Binding-site contacts:
Ligand atom C8 contacts residue GLU281 of chain 1.B at 4.2 Å.
Ligand atom C8 contacts residue LYS558 of chain 1.A at 2.8 Å.
Ligand atom O7 contacts residue LYS558 of chain 1.A at 4.1 Å.
Ligand atom N2 contacts residue ASN282 of chain 1.B at 2.8 Å (h-bond).
Ligand atom N2 contacts residue LYS558 of chain 1.A at 3.4 Å (salt-bridge).
Ligand atom C8 contacts residue ASN282 of chain 1.B at 2.4 Å.
Ligand atom O7 contacts residue ASN282 of chain 1.B at 3.0 Å (h-bond).
Ligand atom C7 contacts residue LYS558 of chain 1.A at 3.3 Å.
Ligand atom C5 contacts residue ASN282 of chain 1.B at 3.6 Å.
Ligand atom C3 contacts residue ASN282 of chain 1.B at 3.7 Å.
Ligand atom O3 contacts residue LYS558 of chain 1.A at 4.1 Å.
Ligand atom C8 contacts residue GLY283 of chain 1.B at 4.5 Å.
Ligand atom C7 contacts residue ASN282 of chain 1.B at 2.9 Å.
Ligand atom C3 contacts residue LEU560 of chain 1.A at 4.3 Å (hydrophobic).
Ligand atom C8 contacts residue PHE43 of chain 1.B at 3.9 Å (hydrophobic).
Ligand atom C4 contacts residue ASN282 of chain 1.B at 4.2 Å.
Ligand atom C1 contacts residue ASN282 of chain 1.B at 1.4 Å.
Ligand atom C2 contacts residue ASN282 of chain 1.B at 2.4 Å.
Ligand atom O5 contacts residue ASN282 of chain 1.B at 2.4 Å (h-bond).

Sequence of chain 1.A:
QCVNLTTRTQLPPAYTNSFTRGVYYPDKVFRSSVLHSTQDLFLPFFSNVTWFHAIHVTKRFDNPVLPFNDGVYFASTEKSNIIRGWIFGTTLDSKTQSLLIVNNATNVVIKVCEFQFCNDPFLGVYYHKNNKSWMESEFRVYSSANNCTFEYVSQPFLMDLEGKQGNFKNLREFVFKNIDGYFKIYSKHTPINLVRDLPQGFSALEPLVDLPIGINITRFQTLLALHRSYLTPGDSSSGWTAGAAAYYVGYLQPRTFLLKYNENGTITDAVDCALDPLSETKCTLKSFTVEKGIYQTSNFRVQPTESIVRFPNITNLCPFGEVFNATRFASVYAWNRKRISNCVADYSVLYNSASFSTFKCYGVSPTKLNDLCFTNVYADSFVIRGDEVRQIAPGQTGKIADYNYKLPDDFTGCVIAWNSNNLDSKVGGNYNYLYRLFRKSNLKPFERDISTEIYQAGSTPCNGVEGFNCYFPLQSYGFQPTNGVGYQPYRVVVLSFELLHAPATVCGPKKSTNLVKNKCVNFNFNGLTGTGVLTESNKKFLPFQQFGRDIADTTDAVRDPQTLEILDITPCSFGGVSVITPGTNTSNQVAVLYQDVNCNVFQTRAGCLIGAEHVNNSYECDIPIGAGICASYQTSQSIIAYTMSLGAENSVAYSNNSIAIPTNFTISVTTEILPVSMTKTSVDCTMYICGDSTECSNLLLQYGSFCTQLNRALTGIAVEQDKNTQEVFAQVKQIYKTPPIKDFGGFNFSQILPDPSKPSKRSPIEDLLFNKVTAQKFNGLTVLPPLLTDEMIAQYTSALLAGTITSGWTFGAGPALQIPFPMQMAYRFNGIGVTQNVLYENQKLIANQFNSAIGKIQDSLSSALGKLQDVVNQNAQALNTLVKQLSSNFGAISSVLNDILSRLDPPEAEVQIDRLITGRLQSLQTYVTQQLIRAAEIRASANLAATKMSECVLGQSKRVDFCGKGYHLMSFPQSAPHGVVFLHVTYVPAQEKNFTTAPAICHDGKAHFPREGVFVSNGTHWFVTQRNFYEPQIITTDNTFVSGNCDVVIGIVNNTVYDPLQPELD

Sequence of chain 1.B:
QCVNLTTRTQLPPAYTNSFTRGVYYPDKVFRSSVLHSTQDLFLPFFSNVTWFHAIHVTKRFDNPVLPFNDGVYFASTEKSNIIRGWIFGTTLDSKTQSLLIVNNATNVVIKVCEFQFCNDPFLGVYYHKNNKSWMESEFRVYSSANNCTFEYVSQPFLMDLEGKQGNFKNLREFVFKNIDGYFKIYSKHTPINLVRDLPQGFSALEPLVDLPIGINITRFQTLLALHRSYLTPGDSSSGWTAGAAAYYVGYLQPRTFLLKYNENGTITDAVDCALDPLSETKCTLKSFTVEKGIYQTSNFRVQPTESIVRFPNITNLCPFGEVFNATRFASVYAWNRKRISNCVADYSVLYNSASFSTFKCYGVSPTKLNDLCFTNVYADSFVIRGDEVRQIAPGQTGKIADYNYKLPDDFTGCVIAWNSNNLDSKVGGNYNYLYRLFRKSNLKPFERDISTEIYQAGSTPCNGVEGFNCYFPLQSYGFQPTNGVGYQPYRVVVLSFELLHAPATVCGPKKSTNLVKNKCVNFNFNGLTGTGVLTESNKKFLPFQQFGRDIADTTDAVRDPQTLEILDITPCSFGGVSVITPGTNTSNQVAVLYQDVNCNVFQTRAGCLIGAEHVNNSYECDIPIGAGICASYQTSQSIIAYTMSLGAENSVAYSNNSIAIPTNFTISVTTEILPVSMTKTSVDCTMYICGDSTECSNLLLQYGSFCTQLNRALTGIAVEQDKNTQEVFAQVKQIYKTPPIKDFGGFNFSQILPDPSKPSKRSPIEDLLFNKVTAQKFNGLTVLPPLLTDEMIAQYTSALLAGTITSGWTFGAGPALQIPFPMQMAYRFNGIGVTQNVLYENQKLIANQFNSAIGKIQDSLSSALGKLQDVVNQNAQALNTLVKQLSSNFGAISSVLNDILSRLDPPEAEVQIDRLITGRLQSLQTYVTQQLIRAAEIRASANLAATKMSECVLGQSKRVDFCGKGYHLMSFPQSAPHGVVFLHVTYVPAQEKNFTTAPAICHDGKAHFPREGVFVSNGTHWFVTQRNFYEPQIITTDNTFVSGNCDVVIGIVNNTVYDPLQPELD

This small molecule binds to this protein.
Small molecule (SMILES): CC(=O)N[C@@H]1[C@@H](O)[C@H](O)[C@@H](CO)O[C@H]1O